Sequence of chain 6.A:
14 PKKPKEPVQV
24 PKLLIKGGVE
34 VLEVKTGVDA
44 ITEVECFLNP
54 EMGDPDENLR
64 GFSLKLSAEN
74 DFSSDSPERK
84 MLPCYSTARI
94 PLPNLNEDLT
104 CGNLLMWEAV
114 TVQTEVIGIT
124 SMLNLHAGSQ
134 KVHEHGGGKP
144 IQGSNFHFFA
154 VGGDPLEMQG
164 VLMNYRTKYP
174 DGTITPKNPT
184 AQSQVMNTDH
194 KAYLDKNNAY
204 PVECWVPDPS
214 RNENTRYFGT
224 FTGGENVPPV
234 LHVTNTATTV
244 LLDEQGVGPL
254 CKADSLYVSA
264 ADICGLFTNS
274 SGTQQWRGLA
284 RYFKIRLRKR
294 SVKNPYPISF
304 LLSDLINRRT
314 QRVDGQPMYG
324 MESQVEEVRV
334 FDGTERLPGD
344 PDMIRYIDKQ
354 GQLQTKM

A protein and the small-molecule ligand that binds it are described below.
Small molecule (SMILES): CC(=O)N[C@H]1[C@H]([C@H](O)[C@H](O)CO)O[C@@](O[C@H](CO)[C@@H](O)[C@@H]2O[C@@H](C(=O)O)C[C@H](O)[C@H]2NC(C)=O)(C(=O)O)C[C@@H]1O

Binding-site contacts:
Ligand atom O1A contacts residue LYS68 of chain 6.A at 3.2 Å (salt-bridge).
Ligand atom C6 contacts residue ASN272 of chain 6.A at 3.5 Å.
Ligand atom C11 contacts residue PHE75 of chain 6.B at 3.5 Å (hydrophobic).
Ligand atom O8 contacts residue ASN272 of chain 6.A at 3.5 Å (h-bond).
Ligand atom C11 contacts residue PHE65 of chain 6.A at 3.7 Å (hydrophobic).
Ligand atom O9 contacts residue LEU67 of chain 6.A at 3.2 Å.
Ligand atom C11 contacts residue GLN278 of chain 6.A at 3.4 Å.
Ligand atom C11 contacts residue ASN272 of chain 6.A at 3.4 Å.
Ligand atom C1 contacts residue SER274 of chain 6.A at 3.4 Å.
Ligand atom O8 contacts residue GLN278 of chain 6.A at 3.5 Å (h-bond).
Ligand atom O8 contacts residue LYS68 of chain 6.A at 3.9 Å.
Ligand atom C10 contacts residue PHE75 of chain 6.B at 3.9 Å (hydrophobic).
Ligand atom O1B contacts residue SER274 of chain 6.A at 3.9 Å.
Ligand atom C7 contacts residue GLN278 of chain 6.A at 3.8 Å.
Ligand atom C5 contacts residue ASN272 of chain 6.A at 3.9 Å.
Ligand atom C9 contacts residue GLN278 of chain 6.A at 3.2 Å.
Ligand atom C10 contacts residue GLN278 of chain 6.A at 4.0 Å.
Ligand atom O1B contacts residue LYS68 of chain 6.A at 3.7 Å.
Ligand atom C11 contacts residue LEU62 of chain 6.A at 4.0 Å (hydrophobic).
Ligand atom O1B contacts residue THR276 of chain 6.A at 2.8 Å (h-bond).
Ligand atom O8 contacts residue THR276 of chain 6.A at 3.2 Å.
Ligand atom C1 contacts residue LYS68 of chain 6.A at 3.8 Å.
Ligand atom O10 contacts residue LEU62 of chain 6.A at 3.6 Å.
Ligand atom C10 contacts residue LEU62 of chain 6.A at 3.9 Å (hydrophobic).
Ligand atom O10 contacts residue PHE75 of chain 6.B at 3.5 Å.
Ligand atom O1B contacts residue ASN272 of chain 6.A at 3.7 Å.
Ligand atom C11 contacts residue THR276 of chain 6.A at 3.7 Å.
Ligand atom C9 contacts residue LYS68 of chain 6.A at 3.8 Å.
Ligand atom N5 contacts residue GLN278 of chain 6.A at 3.7 Å.
Ligand atom C10 contacts residue ASN272 of chain 6.A at 3.7 Å.
Ligand atom C8 contacts residue GLN278 of chain 6.A at 3.7 Å.
Ligand atom N5 contacts residue ASN272 of chain 6.A at 3.1 Å (h-bond).
Ligand atom C11 contacts residue PHE270 of chain 6.A at 3.8 Å (hydrophobic).
Ligand atom C1 contacts residue THR276 of chain 6.A at 3.5 Å.
Ligand atom C4 contacts residue ASN272 of chain 6.A at 4.0 Å.
Ligand atom O1A contacts residue SER274 of chain 6.A at 2.3 Å (h-bond).
Ligand atom O9 contacts residue LYS68 of chain 6.A at 2.8 Å (salt-bridge).
Ligand atom C9 contacts residue LEU67 of chain 6.A at 3.9 Å (hydrophobic).
Ligand atom O1A contacts residue THR276 of chain 6.A at 3.4 Å (h-bond).
Ligand atom C11 contacts residue HIS138 of chain 6.E at 3.4 Å.

Sequence of chain 6.B:
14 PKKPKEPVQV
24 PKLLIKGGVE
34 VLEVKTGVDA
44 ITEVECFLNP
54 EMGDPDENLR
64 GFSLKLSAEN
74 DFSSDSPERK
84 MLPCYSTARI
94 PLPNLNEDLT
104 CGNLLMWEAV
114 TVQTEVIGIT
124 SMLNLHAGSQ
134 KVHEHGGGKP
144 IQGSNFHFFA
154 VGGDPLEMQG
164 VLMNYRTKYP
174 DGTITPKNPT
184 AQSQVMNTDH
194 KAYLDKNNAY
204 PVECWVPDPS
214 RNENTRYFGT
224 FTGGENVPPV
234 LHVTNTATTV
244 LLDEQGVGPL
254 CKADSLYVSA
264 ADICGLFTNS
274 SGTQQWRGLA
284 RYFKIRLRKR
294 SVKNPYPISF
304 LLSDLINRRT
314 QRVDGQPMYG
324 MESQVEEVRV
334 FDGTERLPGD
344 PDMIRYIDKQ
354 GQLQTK

Sequence of chain 6.E:
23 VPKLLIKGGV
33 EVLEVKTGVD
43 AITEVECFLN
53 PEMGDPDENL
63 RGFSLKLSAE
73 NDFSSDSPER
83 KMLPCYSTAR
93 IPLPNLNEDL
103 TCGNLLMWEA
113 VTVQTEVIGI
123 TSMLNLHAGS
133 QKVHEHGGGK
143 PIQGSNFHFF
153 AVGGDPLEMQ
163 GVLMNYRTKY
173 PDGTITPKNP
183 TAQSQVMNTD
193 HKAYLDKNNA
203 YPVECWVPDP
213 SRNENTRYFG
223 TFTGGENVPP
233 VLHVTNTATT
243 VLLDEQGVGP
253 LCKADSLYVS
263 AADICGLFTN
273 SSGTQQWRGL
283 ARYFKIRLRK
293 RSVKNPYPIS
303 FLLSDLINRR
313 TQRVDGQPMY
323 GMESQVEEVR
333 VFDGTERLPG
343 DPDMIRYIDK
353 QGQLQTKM